Sequence of chain 1.C:
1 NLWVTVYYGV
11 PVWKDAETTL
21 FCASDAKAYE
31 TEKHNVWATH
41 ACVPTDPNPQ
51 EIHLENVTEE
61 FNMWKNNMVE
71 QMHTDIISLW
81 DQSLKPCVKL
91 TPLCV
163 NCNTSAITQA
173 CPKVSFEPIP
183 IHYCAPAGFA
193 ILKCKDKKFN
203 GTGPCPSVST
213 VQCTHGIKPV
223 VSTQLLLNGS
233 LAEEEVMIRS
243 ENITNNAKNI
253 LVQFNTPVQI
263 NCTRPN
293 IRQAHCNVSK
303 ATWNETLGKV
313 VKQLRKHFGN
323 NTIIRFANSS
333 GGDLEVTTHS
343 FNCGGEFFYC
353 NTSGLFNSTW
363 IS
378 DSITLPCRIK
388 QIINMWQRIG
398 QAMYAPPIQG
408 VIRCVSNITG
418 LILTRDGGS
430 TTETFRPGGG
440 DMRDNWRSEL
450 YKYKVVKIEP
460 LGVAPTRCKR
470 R

Binding-site contacts:
Ligand atom C8 contacts residue ASN56 of chain 1.C at 4.5 Å.
Ligand atom C1 contacts residue ASN56 of chain 1.C at 1.4 Å.
Ligand atom C2 contacts residue ASN56 of chain 1.C at 2.5 Å.
Ligand atom C4 contacts residue ASN56 of chain 1.C at 4.2 Å.
Ligand atom O7 contacts residue ASN56 of chain 1.C at 3.1 Å (h-bond).
Ligand atom O5 contacts residue ASN56 of chain 1.C at 2.4 Å (h-bond).
Ligand atom C5 contacts residue ASN56 of chain 1.C at 3.6 Å.
Ligand atom N2 contacts residue ASN56 of chain 1.C at 2.9 Å (h-bond).
Ligand atom C8 contacts residue GLU55 of chain 1.C at 3.3 Å.
Ligand atom C3 contacts residue ASN56 of chain 1.C at 3.8 Å.
Ligand atom C7 contacts residue ASN56 of chain 1.C at 3.2 Å.

A protein and the small-molecule ligand that binds it are described below.
Small molecule (SMILES): CC(=O)N[C@@H]1[C@@H](O)[C@H](O)[C@@H](CO)O[C@H]1O